This protein binds this small molecule.
Small molecule (SMILES): Nc1ncnc2c1ncn2[C@@H]1O[C@H](COO[C@@H]2C[C@@H](CO[P](=O)(O)O[C@H]3[C@@H](O)[C@H](n4cnc5c(N)ncnc54)O[C@@H]3COP(=O)=O)O[C@H]2n2ccc(=O)[nH]c2=O)[C@@H](OOP(O)OC[C@H]2O[C@@H](n3ccc(=O)[nH]c3=O)[C@H](O)[C@@H]2O)[C@H]1O.Op1oo1

Binding-site contacts:
Ligand atom N6 contacts residue TYR50 of chain 17.D at 4.2 Å.
Ligand atom OP2 contacts residue GLY49 of chain 17.E at 4.2 Å.
Ligand atom N6 contacts residue TRP47 of chain 17.D at 3.8 Å.
Ligand atom O4' contacts residue LYS143 of chain 17.D at 4.1 Å.
Ligand atom C4 contacts residue TRP47 of chain 17.D at 3.9 Å (hydrophobic).
Ligand atom N1 contacts residue TRP47 of chain 17.D at 4.3 Å.
Ligand atom C6 contacts residue THR48 of chain 17.D at 4.2 Å.
Ligand atom N7 contacts residue TRP47 of chain 17.D at 3.7 Å.
Ligand atom OP2 contacts residue VAL178 of chain 17.E at 4.5 Å.
Ligand atom N9 contacts residue TRP47 of chain 17.D at 3.9 Å.
Ligand atom C8 contacts residue TRP47 of chain 17.D at 3.8 Å (hydrophobic).
Ligand atom O4' contacts residue TRP47 of chain 17.D at 4.1 Å.
Ligand atom N6 contacts residue THR48 of chain 17.D at 3.3 Å (h-bond).
Ligand atom C6 contacts residue TRP47 of chain 17.D at 3.9 Å (hydrophobic).
Ligand atom N1 contacts residue THR48 of chain 17.D at 4.0 Å.
Ligand atom C1' contacts residue TRP47 of chain 17.D at 4.3 Å (hydrophobic).
Ligand atom C2 contacts residue TRP47 of chain 17.D at 4.2 Å (hydrophobic).
Ligand atom C5 contacts residue TRP47 of chain 17.D at 3.8 Å (hydrophobic).
Ligand atom N3 contacts residue TRP47 of chain 17.D at 4.1 Å.
Ligand atom C5' contacts residue VAL178 of chain 17.E at 4.5 Å (hydrophobic).

Sequence of chain 17.E:
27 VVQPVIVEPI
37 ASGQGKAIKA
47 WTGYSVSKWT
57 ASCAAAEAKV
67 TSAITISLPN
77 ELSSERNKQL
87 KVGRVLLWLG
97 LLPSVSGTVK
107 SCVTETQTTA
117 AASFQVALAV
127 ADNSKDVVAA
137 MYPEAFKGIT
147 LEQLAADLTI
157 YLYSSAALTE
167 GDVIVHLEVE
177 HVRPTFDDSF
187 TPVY

Sequence of chain 17.D:
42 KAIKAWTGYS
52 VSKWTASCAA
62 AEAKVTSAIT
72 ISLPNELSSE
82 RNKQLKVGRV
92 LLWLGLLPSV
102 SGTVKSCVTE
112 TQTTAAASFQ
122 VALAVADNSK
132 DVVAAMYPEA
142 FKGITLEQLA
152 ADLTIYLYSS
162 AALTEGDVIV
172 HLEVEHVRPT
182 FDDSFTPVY